Binding-site contacts:
Ligand atom O5 contacts residue THR875 of chain 1.C at 3.6 Å.
Ligand atom O6 contacts residue GLN1012 of chain 1.C at 2.8 Å (h-bond).
Ligand atom C8 contacts residue GLN1012 of chain 1.C at 4.1 Å.
Ligand atom O5 contacts residue ASN873 of chain 1.C at 2.4 Å (h-bond).
Ligand atom C3 contacts residue ASN873 of chain 1.C at 3.8 Å.
Ligand atom C5 contacts residue THR875 of chain 1.C at 3.8 Å.
Ligand atom N2 contacts residue ASN873 of chain 1.C at 2.8 Å (h-bond).
Ligand atom C1 contacts residue THR875 of chain 1.C at 3.3 Å.
Ligand atom C8 contacts residue ASN873 of chain 1.C at 3.6 Å.
Ligand atom C5 contacts residue ASN873 of chain 1.C at 3.6 Å.
Ligand atom C6 contacts residue GLN1012 of chain 1.C at 3.6 Å.
Ligand atom O5 contacts residue GLN1012 of chain 1.C at 4.2 Å.
Ligand atom C2 contacts residue THR875 of chain 1.C at 4.4 Å.
Ligand atom C2 contacts residue ASN873 of chain 1.C at 2.5 Å.
Ligand atom C4 contacts residue ASN873 of chain 1.C at 4.3 Å.
Ligand atom O7 contacts residue GLN1012 of chain 1.C at 4.5 Å.
Ligand atom C7 contacts residue ASN873 of chain 1.C at 3.2 Å.
Ligand atom O7 contacts residue ASN873 of chain 1.C at 3.4 Å (h-bond).
Ligand atom C1 contacts residue ASN873 of chain 1.C at 1.4 Å.

A small-molecule ligand and the protein it binds are described below.
Small molecule (SMILES): CC(=O)N[C@H]1[C@H](O[C@H]2[C@H](O)[C@@H](NC(C)=O)CO[C@@H]2CO)O[C@H](CO)[C@@H](O[C@@H]2O[C@H](CO)[C@@H](O)[C@H](O)[C@@H]2O)[C@@H]1O

Sequence of chain 1.C:
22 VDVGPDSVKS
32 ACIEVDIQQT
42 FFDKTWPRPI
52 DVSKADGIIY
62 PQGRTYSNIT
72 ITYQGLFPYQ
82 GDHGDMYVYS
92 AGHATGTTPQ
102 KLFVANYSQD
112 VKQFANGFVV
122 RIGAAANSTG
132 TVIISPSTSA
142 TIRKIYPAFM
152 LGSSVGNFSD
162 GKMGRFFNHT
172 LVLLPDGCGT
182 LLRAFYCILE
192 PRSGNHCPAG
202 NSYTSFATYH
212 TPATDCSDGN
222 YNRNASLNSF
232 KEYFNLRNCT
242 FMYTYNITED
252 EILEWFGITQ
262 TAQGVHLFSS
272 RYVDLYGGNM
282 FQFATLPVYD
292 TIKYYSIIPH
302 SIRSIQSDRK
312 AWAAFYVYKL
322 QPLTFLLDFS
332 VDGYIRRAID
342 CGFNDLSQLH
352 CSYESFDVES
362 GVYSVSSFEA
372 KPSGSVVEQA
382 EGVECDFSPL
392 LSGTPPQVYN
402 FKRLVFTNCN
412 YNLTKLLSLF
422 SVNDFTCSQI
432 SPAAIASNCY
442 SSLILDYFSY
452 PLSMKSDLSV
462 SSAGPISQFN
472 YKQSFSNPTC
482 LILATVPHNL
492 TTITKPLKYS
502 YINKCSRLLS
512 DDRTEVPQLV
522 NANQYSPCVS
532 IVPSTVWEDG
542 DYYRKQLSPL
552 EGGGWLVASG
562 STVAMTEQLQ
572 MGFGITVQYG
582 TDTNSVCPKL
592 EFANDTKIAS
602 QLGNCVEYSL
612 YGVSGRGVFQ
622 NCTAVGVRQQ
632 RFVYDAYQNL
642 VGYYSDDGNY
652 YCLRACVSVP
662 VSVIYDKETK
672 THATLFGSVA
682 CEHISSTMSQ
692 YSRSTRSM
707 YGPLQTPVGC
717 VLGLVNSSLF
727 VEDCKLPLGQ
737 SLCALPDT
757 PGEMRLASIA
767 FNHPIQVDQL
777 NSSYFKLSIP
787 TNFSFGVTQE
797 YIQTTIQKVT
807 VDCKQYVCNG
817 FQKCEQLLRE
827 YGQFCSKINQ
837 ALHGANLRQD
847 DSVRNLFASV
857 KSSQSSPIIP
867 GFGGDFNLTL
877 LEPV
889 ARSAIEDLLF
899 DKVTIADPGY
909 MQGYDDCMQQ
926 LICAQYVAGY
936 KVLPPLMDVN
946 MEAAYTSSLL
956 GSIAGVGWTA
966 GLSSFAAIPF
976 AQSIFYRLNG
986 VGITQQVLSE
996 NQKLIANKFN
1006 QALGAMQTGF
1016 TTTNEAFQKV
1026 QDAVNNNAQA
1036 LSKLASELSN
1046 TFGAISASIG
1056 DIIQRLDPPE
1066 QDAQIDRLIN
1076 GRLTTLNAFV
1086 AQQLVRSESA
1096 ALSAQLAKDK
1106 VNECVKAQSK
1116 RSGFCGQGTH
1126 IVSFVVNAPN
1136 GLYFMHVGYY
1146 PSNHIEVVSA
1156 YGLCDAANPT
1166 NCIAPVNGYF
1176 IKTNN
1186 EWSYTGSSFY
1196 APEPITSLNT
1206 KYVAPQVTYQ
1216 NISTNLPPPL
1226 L